Sequence of chain 1.A:
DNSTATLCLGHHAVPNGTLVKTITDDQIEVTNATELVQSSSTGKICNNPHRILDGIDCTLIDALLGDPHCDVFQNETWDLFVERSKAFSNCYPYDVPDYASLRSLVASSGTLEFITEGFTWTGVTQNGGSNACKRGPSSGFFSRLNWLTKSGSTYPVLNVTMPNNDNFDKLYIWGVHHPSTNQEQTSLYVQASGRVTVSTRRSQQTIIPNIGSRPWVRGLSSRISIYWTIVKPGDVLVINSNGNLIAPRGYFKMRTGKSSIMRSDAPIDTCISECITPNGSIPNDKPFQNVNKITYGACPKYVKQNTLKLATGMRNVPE

Sequence of chain 1.B:
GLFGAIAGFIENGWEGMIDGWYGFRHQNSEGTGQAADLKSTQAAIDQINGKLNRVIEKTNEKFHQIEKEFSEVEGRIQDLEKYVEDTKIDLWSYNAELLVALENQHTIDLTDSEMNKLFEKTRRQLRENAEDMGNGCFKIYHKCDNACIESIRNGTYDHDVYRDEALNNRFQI

A protein and the small-molecule ligand that binds it are described below.
Small molecule (SMILES): CC(=O)N[C@H]1[C@H](O[C@H]2[C@H](O)[C@@H](NC(C)=O)CO[C@@H]2CO)O[C@H](CO)[C@@H](O[C@@H]2O[C@H](CO[C@H]3O[C@H](CO)[C@@H](O)[C@H](O)[C@@H]3O)[C@@H](O)[C@H](O)[C@@H]2O)[C@@H]1O

Binding-site contacts:
Ligand atom C8 contacts residue GLU69 of chain 1.B at 3.4 Å.
Ligand atom N2 contacts residue ASN285 of chain 1.A at 3.0 Å (h-bond).
Ligand atom N2 contacts residue VAL297 of chain 1.A at 3.5 Å (h-bond).
Ligand atom C7 contacts residue ASN285 of chain 1.A at 3.2 Å.
Ligand atom O5 contacts residue ASN298 of chain 1.A at 3.9 Å.
Ligand atom C6 contacts residue ASN298 of chain 1.A at 3.9 Å.
Ligand atom C5 contacts residue VAL297 of chain 1.A at 4.4 Å (hydrophobic).
Ligand atom C7 contacts residue VAL297 of chain 1.A at 4.4 Å (hydrophobic).
Ligand atom C7 contacts residue GLU69 of chain 1.B at 4.5 Å.
Ligand atom C8 contacts residue ASN285 of chain 1.A at 4.4 Å.
Ligand atom C8 contacts residue LYS299 of chain 1.A at 3.2 Å.
Ligand atom C4 contacts residue ASN285 of chain 1.A at 4.3 Å.
Ligand atom C2 contacts residue ASN285 of chain 1.A at 2.6 Å.
Ligand atom O5 contacts residue VAL297 of chain 1.A at 4.4 Å.
Ligand atom C8 contacts residue VAL297 of chain 1.A at 4.3 Å (hydrophobic).
Ligand atom C3 contacts residue VAL297 of chain 1.A at 3.6 Å (hydrophobic).
Ligand atom C1 contacts residue VAL297 of chain 1.A at 3.6 Å (hydrophobic).
Ligand atom C1 contacts residue ASN298 of chain 1.A at 4.5 Å.
Ligand atom N2 contacts residue GLU69 of chain 1.B at 4.4 Å.
Ligand atom O5 contacts residue ASN285 of chain 1.A at 2.4 Å (h-bond).
Ligand atom O3 contacts residue VAL297 of chain 1.A at 4.4 Å.
Ligand atom C1 contacts residue ASN285 of chain 1.A at 1.4 Å.
Ligand atom C8 contacts residue SER45 of chain 1.A at 3.4 Å.
Ligand atom C2 contacts residue VAL297 of chain 1.A at 3.7 Å (hydrophobic).
Ligand atom C5 contacts residue ASN298 of chain 1.A at 3.7 Å.
Ligand atom O7 contacts residue ASN285 of chain 1.A at 3.0 Å (h-bond).
Ligand atom C5 contacts residue ASN285 of chain 1.A at 3.6 Å.
Ligand atom C3 contacts residue ASN285 of chain 1.A at 3.8 Å.